This protein binds this small molecule.
Small molecule (SMILES): CC(=O)N[C@@H]1[C@@H](O)[C@H](O)[C@@H](CO)O[C@H]1O

Sequence of chain 1.B:
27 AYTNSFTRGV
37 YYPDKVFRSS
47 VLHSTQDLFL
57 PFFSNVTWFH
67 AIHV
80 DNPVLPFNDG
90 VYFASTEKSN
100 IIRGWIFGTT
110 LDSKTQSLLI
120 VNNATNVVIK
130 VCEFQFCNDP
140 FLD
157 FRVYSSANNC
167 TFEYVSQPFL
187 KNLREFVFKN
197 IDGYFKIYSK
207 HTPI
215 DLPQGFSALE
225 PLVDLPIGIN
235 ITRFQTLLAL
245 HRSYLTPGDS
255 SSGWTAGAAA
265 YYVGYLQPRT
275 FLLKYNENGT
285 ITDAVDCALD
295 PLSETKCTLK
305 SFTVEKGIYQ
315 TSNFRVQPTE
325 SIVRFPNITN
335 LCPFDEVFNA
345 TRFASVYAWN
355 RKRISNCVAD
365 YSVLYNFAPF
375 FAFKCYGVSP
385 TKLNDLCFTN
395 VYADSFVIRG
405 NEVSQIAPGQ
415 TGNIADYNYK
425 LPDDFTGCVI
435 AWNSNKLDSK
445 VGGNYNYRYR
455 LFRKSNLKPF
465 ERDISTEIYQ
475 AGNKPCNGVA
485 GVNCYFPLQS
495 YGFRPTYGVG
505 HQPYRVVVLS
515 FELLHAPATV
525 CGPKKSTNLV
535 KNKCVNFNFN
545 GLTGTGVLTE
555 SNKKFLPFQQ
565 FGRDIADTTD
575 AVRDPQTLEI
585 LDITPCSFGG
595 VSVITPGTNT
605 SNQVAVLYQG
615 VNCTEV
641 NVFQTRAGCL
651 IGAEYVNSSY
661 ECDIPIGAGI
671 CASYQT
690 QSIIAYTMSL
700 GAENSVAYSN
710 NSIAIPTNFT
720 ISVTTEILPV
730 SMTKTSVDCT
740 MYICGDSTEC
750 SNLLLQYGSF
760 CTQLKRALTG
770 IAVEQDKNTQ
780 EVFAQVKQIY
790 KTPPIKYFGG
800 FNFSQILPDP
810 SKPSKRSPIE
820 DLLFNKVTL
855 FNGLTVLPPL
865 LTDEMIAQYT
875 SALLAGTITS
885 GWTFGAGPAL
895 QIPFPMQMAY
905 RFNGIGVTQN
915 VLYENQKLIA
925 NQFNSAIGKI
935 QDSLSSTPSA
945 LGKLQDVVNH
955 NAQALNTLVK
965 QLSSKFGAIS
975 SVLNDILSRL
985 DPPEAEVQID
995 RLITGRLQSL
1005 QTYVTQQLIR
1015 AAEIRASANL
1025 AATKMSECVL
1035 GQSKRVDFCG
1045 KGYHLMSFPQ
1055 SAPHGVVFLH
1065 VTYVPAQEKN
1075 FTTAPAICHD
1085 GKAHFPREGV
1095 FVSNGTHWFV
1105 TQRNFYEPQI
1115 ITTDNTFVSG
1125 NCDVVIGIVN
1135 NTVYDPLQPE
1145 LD

Binding-site contacts:
Ligand atom C8 contacts residue ASN234 of chain 1.B at 3.1 Å.
Ligand atom C7 contacts residue ASN234 of chain 1.B at 3.6 Å.
Ligand atom O7 contacts residue ASN234 of chain 1.B at 3.5 Å (h-bond).
Ligand atom O7 contacts residue THR108 of chain 1.B at 4.1 Å.